Sequence of chain 1.A:
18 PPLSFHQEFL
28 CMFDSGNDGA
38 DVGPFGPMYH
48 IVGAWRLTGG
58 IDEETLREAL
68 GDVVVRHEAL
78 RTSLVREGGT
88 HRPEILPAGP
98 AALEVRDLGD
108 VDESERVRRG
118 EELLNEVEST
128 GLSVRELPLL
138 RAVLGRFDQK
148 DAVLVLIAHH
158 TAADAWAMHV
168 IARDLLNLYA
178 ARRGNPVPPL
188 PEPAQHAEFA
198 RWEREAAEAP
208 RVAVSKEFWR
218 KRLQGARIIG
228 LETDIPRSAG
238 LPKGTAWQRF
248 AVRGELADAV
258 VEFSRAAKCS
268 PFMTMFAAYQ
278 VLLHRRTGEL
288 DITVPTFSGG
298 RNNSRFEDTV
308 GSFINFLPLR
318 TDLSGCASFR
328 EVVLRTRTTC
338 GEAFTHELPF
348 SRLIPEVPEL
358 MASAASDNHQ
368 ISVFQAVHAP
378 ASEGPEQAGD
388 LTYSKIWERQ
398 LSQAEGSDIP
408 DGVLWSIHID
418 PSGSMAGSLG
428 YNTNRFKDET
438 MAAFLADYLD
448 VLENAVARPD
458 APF

Binding-site contacts:
Ligand atom CAD contacts residue GLY409 of chain 1.A at 4.0 Å.
Ligand atom CAC contacts residue ILE368 of chain 1.A at 4.0 Å (hydrophobic).
Ligand atom CAJ contacts residue PHE294 of chain 1.A at 3.2 Å (hydrophobic).
Ligand atom CAC contacts residue PHE30 of chain 1.A at 3.8 Å (hydrophobic).
Ligand atom CAK contacts residue PHE294 of chain 1.A at 3.7 Å (hydrophobic).
Ligand atom CAN contacts residue TYR46 of chain 1.A at 3.6 Å (hydrophobic).
Ligand atom CAI contacts residue PHE294 of chain 1.A at 3.7 Å (hydrophobic).
Ligand atom CAJ contacts residue HIS157 of chain 1.A at 3.9 Å.
Ligand atom CAD contacts residue VAL370 of chain 1.A at 3.6 Å (hydrophobic).
Ligand atom CAK contacts residue PRO407 of chain 1.A at 4.1 Å (hydrophobic).
Ligand atom CAD contacts residue ASP408 of chain 1.A at 4.0 Å.
Ligand atom CAF contacts residue PHE26 of chain 1.A at 4.2 Å (hydrophobic).
Ligand atom CAJ contacts residue ILE311 of chain 1.A at 3.9 Å (hydrophobic).
Ligand atom CAE contacts residue PRO407 of chain 1.A at 3.9 Å (hydrophobic).
Ligand atom CAE contacts residue PHE294 of chain 1.A at 3.7 Å (hydrophobic).
Ligand atom CAL contacts residue PHE294 of chain 1.A at 4.3 Å (hydrophobic).
Ligand atom CAM contacts residue ILE406 of chain 1.A at 4.0 Å (hydrophobic).
Ligand atom CAK contacts residue TYR46 of chain 1.A at 4.1 Å (hydrophobic).
Ligand atom OAA contacts residue ILE311 of chain 1.A at 3.6 Å.
Ligand atom CAL contacts residue PRO407 of chain 1.A at 4.1 Å (hydrophobic).
Ligand atom CAM contacts residue PHE294 of chain 1.A at 4.1 Å (hydrophobic).
Ligand atom OAA contacts residue GLN372 of chain 1.A at 4.2 Å.
Ligand atom CAC contacts residue ASP408 of chain 1.A at 3.6 Å.
Ligand atom CAN contacts residue HIS157 of chain 1.A at 4.0 Å.
Ligand atom CAG contacts residue ILE406 of chain 1.A at 3.6 Å (hydrophobic).
Ligand atom CAH contacts residue PRO407 of chain 1.A at 3.7 Å (hydrophobic).
Ligand atom CAN contacts residue PHE294 of chain 1.A at 4.0 Å (hydrophobic).
Ligand atom CAH contacts residue PHE294 of chain 1.A at 3.9 Å (hydrophobic).
Ligand atom CAF contacts residue PHE30 of chain 1.A at 3.8 Å (hydrophobic).
Ligand atom CAI contacts residue ILE406 of chain 1.A at 4.3 Å (hydrophobic).
Ligand atom OAA contacts residue HIS157 of chain 1.A at 2.9 Å (h-bond).
Ligand atom CAE contacts residue PHE26 of chain 1.A at 4.3 Å (hydrophobic).
Ligand atom OAB contacts residue LEU411 of chain 1.A at 3.8 Å.
Ligand atom CAH contacts residue PHE26 of chain 1.A at 3.8 Å (hydrophobic).
Ligand atom CAD contacts residue ILE406 of chain 1.A at 4.1 Å (hydrophobic).
Ligand atom CAC contacts residue VAL370 of chain 1.A at 4.3 Å (hydrophobic).
Ligand atom CAG contacts residue VAL370 of chain 1.A at 3.6 Å (hydrophobic).
Ligand atom OAB contacts residue HIS157 of chain 1.A at 4.1 Å.
Ligand atom CAE contacts residue TYR46 of chain 1.A at 3.6 Å (hydrophobic).
Ligand atom CAI contacts residue PRO407 of chain 1.A at 4.3 Å (hydrophobic).

This small molecule binds to this protein.
Small molecule (SMILES): OC[C@H](O)c1ccc2ccccc2c1